The protein below binds the small molecule below.
Small molecule (SMILES): NC(=O)CC[C@H](NC(=O)[C@@H]1CCCN1C(=O)[C@@H](N)Cc1c[nH]cn1)C(=O)NCC(=O)N1CCC[C@H]1C(=O)N1CCC[C@H]1C(=O)N[C@@H](CS)C(=O)N[C@@H](CCCC[NH3+])C(N)=O

Binding-site contacts:
Ligand atom CA contacts residue SER33 of chain 3.B at 3.3 Å.
Ligand atom OE1 contacts residue TRP67 of chain 3.B at 3.7 Å.
Ligand atom CG contacts residue TRP67 of chain 3.B at 3.9 Å (hydrophobic).
Ligand atom NE2 contacts residue LEU98 of chain 3.B at 3.9 Å.
Ligand atom CB contacts residue LEA1 of chain 3.F at 2.6 Å.
Ligand atom N contacts residue TRP108 of chain 2.A at 3.7 Å.
Ligand atom CD2 contacts residue SER76 of chain 3.B at 3.7 Å.
Ligand atom ND1 contacts residue TRP108 of chain 2.A at 4.0 Å.
Ligand atom CD contacts residue THR78 of chain 3.B at 3.8 Å.
Ligand atom CG contacts residue TYR42 of chain 3.B at 3.8 Å (hydrophobic).
Ligand atom CG contacts residue ALA105 of chain 2.A at 3.6 Å (hydrophobic).
Ligand atom NE2 contacts residue THR78 of chain 3.B at 3.8 Å.
Ligand atom NE2 contacts residue TRP67 of chain 3.B at 3.5 Å.
Ligand atom CA contacts residue ALA34 of chain 3.B at 3.8 Å (hydrophobic).
Ligand atom CA contacts residue TRP108 of chain 2.A at 3.5 Å (hydrophobic).
Ligand atom CA contacts residue LEA1 of chain 3.F at 3.6 Å.
Ligand atom OE1 contacts residue THR78 of chain 3.B at 2.6 Å (h-bond).
Ligand atom N contacts residue LEA1 of chain 3.F at 1.3 Å.
Ligand atom CA contacts residue LEA1 of chain 3.F at 2.4 Å.
Ligand atom CB contacts residue TRP108 of chain 2.A at 3.8 Å (hydrophobic).
Ligand atom CE1 contacts residue TRP67 of chain 3.B at 3.5 Å (hydrophobic).
Ligand atom CD contacts residue TRP108 of chain 2.A at 3.4 Å (hydrophobic).
Ligand atom O contacts residue SER33 of chain 3.B at 2.8 Å (h-bond).
Ligand atom CB contacts residue LEA1 of chain 3.F at 3.6 Å.
Ligand atom CD contacts residue LEA1 of chain 3.F at 3.9 Å.
Ligand atom NE2 contacts residue SER76 of chain 3.B at 3.0 Å (h-bond).
Ligand atom O contacts residue LEU13 of chain 3.B at 3.3 Å.
Ligand atom CB contacts residue TYR42 of chain 3.B at 3.6 Å (hydrophobic).
Ligand atom NE2 contacts residue TRP96 of chain 3.B at 3.4 Å.
Ligand atom C contacts residue SER33 of chain 3.B at 3.4 Å.
Ligand atom CB contacts residue TRP108 of chain 2.A at 3.8 Å (hydrophobic).
Ligand atom CB contacts residue TRP67 of chain 3.B at 3.8 Å (hydrophobic).
Ligand atom CG contacts residue TRP67 of chain 3.B at 3.4 Å (hydrophobic).
Ligand atom O contacts residue LEA1 of chain 3.F at 3.2 Å (h-bond).
Ligand atom OE1 contacts residue LEU98 of chain 3.B at 3.7 Å.
Ligand atom CB contacts residue TRP67 of chain 3.B at 3.8 Å (hydrophobic).
Ligand atom C contacts residue LEA1 of chain 3.F at 2.8 Å.
Ligand atom CB contacts residue SER33 of chain 3.B at 3.6 Å.
Ligand atom N contacts residue LEA1 of chain 3.F at 3.4 Å (h-bond).
Ligand atom SG contacts residue LEA1 of chain 3.F at 1.8 Å.

Sequence of chain 2.A:
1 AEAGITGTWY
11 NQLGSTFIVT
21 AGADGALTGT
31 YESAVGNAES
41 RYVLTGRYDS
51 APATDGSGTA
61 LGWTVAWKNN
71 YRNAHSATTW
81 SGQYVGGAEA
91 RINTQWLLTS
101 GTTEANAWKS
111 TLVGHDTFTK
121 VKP

Sequence of chain 3.B:
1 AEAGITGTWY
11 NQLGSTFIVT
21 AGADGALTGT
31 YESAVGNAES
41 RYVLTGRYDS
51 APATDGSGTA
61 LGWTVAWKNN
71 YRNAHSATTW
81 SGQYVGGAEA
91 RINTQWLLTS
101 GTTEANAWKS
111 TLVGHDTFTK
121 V